This protein binds this small molecule.
Small molecule (SMILES): CC1=C(/C=C/C(C)=C/C=C/C(C)=C/C=O)C(C)(C)CCC1

Sequence of chain 1.B:
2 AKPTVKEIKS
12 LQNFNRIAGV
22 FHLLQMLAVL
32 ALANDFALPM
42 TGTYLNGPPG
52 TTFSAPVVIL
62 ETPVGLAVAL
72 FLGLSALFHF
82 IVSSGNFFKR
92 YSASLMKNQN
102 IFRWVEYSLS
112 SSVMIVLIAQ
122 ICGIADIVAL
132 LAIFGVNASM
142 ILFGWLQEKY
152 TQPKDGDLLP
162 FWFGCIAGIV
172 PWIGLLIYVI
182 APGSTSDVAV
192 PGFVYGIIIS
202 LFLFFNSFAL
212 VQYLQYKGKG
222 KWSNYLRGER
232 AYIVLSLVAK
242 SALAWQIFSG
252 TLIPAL

Binding-site contacts:
Ligand atom C7 contacts residue MET141 of chain 1.B at 3.8 Å (hydrophobic).
Ligand atom C12 contacts residue TYR108 of chain 1.B at 3.8 Å (hydrophobic).
Ligand atom C15 contacts residue SER237 of chain 1.B at 3.6 Å.
Ligand atom C15 contacts residue MET115 of chain 1.B at 3.6 Å (hydrophobic).
Ligand atom C13 contacts residue PHE209 of chain 1.B at 3.6 Å (hydrophobic).
Ligand atom C4 contacts residue GLY165 of chain 1.B at 3.8 Å.
Ligand atom C16 contacts residue TRP105 of chain 1.B at 3.7 Å (hydrophobic).
Ligand atom C17 contacts residue PHE209 of chain 1.B at 3.6 Å (hydrophobic).
Ligand atom C20 contacts residue MET115 of chain 1.B at 3.8 Å (hydrophobic).
Ligand atom C3 contacts residue PHE162 of chain 1.B at 3.8 Å (hydrophobic).
Ligand atom C12 contacts residue SER112 of chain 1.B at 3.7 Å.
Ligand atom C9 contacts residue MET141 of chain 1.B at 3.7 Å (hydrophobic).
Ligand atom C13 contacts residue SER112 of chain 1.B at 3.6 Å.
Ligand atom C2 contacts residue GLN213 of chain 1.B at 3.3 Å.
Ligand atom C15 contacts residue LYS241 of chain 1.B at 1.4 Å.
Ligand atom C11 contacts residue PHE209 of chain 1.B at 3.5 Å (hydrophobic).
Ligand atom C13 contacts residue LYS241 of chain 1.B at 3.8 Å.
Ligand atom C19 contacts residue PHE206 of chain 1.B at 3.5 Å (hydrophobic).
Ligand atom C9 contacts residue PHE209 of chain 1.B at 3.3 Å (hydrophobic).
Ligand atom C5 contacts residue MET141 of chain 1.B at 3.8 Å (hydrophobic).
Ligand atom C14 contacts residue LYS241 of chain 1.B at 2.5 Å.
Ligand atom C20 contacts residue SER112 of chain 1.B at 3.7 Å.
Ligand atom C16 contacts residue MET141 of chain 1.B at 3.7 Å (hydrophobic).
Ligand atom C20 contacts residue PHE206 of chain 1.B at 3.8 Å (hydrophobic).
Ligand atom C4 contacts residue PHE162 of chain 1.B at 3.8 Å (hydrophobic).
Ligand atom C8 contacts residue ILE142 of chain 1.B at 3.9 Å (hydrophobic).
Ligand atom C10 contacts residue ILE142 of chain 1.B at 3.8 Å (hydrophobic).
Ligand atom C12 contacts residue PHE209 of chain 1.B at 3.5 Å (hydrophobic).
Ligand atom C16 contacts residue GLY145 of chain 1.B at 3.8 Å.
Ligand atom C19 contacts residue PHE209 of chain 1.B at 3.8 Å (hydrophobic).
Ligand atom C10 contacts residue PHE209 of chain 1.B at 3.4 Å (hydrophobic).
Ligand atom C3 contacts residue GLN213 of chain 1.B at 3.7 Å.
Ligand atom C8 contacts residue PHE209 of chain 1.B at 3.5 Å (hydrophobic).
Ligand atom C11 contacts residue SER112 of chain 1.B at 3.8 Å.
Ligand atom C18 contacts residue MET141 of chain 1.B at 3.8 Å (hydrophobic).
Ligand atom C18 contacts residue ALA210 of chain 1.B at 3.6 Å (hydrophobic).
Ligand atom C19 contacts residue MET141 of chain 1.B at 3.5 Å (hydrophobic).
Ligand atom C14 contacts residue TYR108 of chain 1.B at 3.9 Å (hydrophobic).
Ligand atom C20 contacts residue PHE209 of chain 1.B at 3.8 Å (hydrophobic).
Ligand atom C15 contacts residue SER111 of chain 1.B at 3.9 Å.